Binding-site contacts:
Ligand atom OE2 contacts residue ASN25 of chain 60.E at 3.4 Å (h-bond).
Ligand atom CG2 contacts residue GLN3 of chain 60.E at 3.3 Å.
Ligand atom CB contacts residue MYR1 of chain 59.H at 4.3 Å.
Ligand atom N contacts residue VAL4 of chain 60.E at 2.8 Å (h-bond).
Ligand atom O contacts residue GLN3 of chain 60.E at 3.4 Å (h-bond).
Ligand atom CB contacts residue GLN3 of chain 60.E at 3.8 Å.
Ligand atom CB contacts residue VAL4 of chain 60.E at 4.3 Å (hydrophobic).
Ligand atom CG1 contacts residue GLN3 of chain 60.E at 3.1 Å.
Ligand atom OE2 contacts residue VAL4 of chain 60.E at 4.1 Å.
Ligand atom C contacts residue VAL4 of chain 60.E at 3.8 Å (hydrophobic).
Ligand atom O contacts residue SER6 of chain 60.E at 4.1 Å.
Ligand atom CA contacts residue VAL4 of chain 60.E at 3.0 Å (hydrophobic).
Ligand atom CG2 contacts residue VAL4 of chain 60.E at 3.8 Å (hydrophobic).
Ligand atom O contacts residue ALA2 of chain 60.E at 4.0 Å.
Ligand atom CD1 contacts residue VAL4 of chain 60.E at 3.9 Å (hydrophobic).
Ligand atom CB contacts residue ALA2 of chain 60.E at 3.5 Å (hydrophobic).
Ligand atom CB contacts residue GLN3 of chain 60.E at 4.1 Å.
Ligand atom N contacts residue VAL4 of chain 60.E at 4.1 Å.
Ligand atom O contacts residue VAL4 of chain 60.E at 3.0 Å (h-bond).
Ligand atom CA contacts residue VAL4 of chain 60.E at 4.0 Å (hydrophobic).
Ligand atom CG contacts residue VAL4 of chain 60.E at 4.2 Å (hydrophobic).
Ligand atom C contacts residue ALA2 of chain 60.E at 4.3 Å (hydrophobic).
Ligand atom CG2 contacts residue SER5 of chain 60.E at 3.1 Å.
Ligand atom C contacts residue VAL4 of chain 60.E at 3.4 Å (hydrophobic).
Ligand atom C contacts residue ALA2 of chain 60.E at 3.3 Å (hydrophobic).
Ligand atom CD contacts residue VAL4 of chain 60.E at 3.8 Å (hydrophobic).
Ligand atom OG contacts residue GLN3 of chain 60.E at 3.0 Å (h-bond).
Ligand atom CG2 contacts residue ALA2 of chain 60.E at 3.9 Å (hydrophobic).
Ligand atom OG contacts residue ALA2 of chain 60.E at 3.9 Å.
Ligand atom N contacts residue ALA2 of chain 60.E at 2.8 Å (h-bond).
Ligand atom OE1 contacts residue VAL4 of chain 60.E at 3.6 Å (h-bond).
Ligand atom CG2 contacts residue MYR1 of chain 59.H at 3.7 Å.
Ligand atom C contacts residue GLN3 of chain 60.E at 4.3 Å.
Ligand atom O contacts residue VAL4 of chain 60.E at 4.0 Å.
Ligand atom N contacts residue ALA2 of chain 60.E at 4.3 Å.
Ligand atom CA contacts residue ALA2 of chain 60.E at 3.9 Å (hydrophobic).
Ligand atom CB contacts residue VAL4 of chain 60.E at 3.9 Å (hydrophobic).
Ligand atom O contacts residue SER5 of chain 60.E at 3.8 Å.
Ligand atom CA contacts residue ALA2 of chain 60.E at 3.0 Å (hydrophobic).
Ligand atom OE1 contacts residue SER5 of chain 60.E at 4.2 Å.

The small molecule below binds the protein below.
Small molecule (SMILES): CC[C@H](C)[C@H](N)C(=O)N[C@@H](CO)C(=O)N[C@@H](CCC(=O)O)C(=O)N[C@H](C=O)C(C)C

Sequence of chain 60.E:
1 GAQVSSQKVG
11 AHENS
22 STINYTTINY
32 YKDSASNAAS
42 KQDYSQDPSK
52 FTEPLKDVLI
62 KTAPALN